Sequence of chain 2.A:
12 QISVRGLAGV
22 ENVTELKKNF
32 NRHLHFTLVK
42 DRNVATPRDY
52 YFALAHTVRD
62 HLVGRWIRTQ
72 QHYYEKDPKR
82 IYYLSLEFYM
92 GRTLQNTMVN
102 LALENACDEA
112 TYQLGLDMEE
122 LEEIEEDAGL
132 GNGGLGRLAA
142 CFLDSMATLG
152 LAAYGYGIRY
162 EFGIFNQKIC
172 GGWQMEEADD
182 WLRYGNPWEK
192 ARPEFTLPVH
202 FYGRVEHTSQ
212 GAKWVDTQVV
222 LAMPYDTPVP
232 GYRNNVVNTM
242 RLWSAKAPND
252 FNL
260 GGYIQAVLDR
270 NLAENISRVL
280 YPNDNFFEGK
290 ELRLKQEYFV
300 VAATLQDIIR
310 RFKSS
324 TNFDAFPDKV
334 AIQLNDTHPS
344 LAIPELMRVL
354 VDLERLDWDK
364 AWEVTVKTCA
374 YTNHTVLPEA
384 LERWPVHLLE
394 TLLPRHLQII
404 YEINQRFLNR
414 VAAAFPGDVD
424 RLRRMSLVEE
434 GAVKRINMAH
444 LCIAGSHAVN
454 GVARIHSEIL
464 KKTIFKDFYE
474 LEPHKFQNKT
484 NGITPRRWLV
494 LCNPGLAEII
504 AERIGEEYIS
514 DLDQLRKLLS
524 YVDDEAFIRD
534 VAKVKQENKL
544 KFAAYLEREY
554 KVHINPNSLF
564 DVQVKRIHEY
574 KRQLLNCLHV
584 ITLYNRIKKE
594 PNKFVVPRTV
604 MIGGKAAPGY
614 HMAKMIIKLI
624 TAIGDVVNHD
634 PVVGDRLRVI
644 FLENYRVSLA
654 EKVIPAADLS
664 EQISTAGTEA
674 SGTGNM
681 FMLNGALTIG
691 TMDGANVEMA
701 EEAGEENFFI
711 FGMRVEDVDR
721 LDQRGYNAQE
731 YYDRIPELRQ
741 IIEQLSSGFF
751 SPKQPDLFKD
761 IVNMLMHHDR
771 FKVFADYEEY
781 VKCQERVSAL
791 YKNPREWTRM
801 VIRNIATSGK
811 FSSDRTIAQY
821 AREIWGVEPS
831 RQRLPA

This protein binds this small molecule.
Small molecule (SMILES): COc1ccc(/C=N/NC(=S)N[C@@H]2O[C@H](CO)[C@@H](O)[C@H](O)[C@H]2O)cc1

Binding-site contacts:
Ligand atom C11 contacts residue ASN133 of chain 2.A at 3.4 Å.
Ligand atom C5 contacts residue LEU136 of chain 2.A at 3.7 Å (hydrophobic).
Ligand atom C6 contacts residue HIS377 of chain 2.A at 3.5 Å.
Ligand atom O7 contacts residue ASN282 of chain 2.A at 3.6 Å (h-bond).
Ligand atom O2 contacts residue TYR573 of chain 2.A at 3.1 Å (h-bond).
Ligand atom C15 contacts residue TYR280 of chain 2.A at 3.8 Å (hydrophobic).
Ligand atom O3 contacts residue GLY675 of chain 2.A at 3.1 Å (h-bond).
Ligand atom C11 contacts residue GLU88 of chain 2.A at 3.3 Å.
Ligand atom S1 contacts residue LEU136 of chain 2.A at 3.3 Å (h-bond).
Ligand atom O7 contacts residue ARG292 of chain 2.A at 3.8 Å.
Ligand atom O5 contacts residue HIS377 of chain 2.A at 3.7 Å.
Ligand atom O6 contacts residue ASN484 of chain 2.A at 2.7 Å (h-bond).
Ligand atom C10 contacts residue GLU88 of chain 2.A at 3.5 Å.
Ligand atom O5 contacts residue LEU136 of chain 2.A at 3.6 Å (h-bond).
Ligand atom O6 contacts residue VAL455 of chain 2.A at 3.8 Å.
Ligand atom C6 contacts residue GLY135 of chain 2.A at 3.7 Å.
Ligand atom O7 contacts residue TYR280 of chain 2.A at 3.8 Å.
Ligand atom O3 contacts residue ALA673 of chain 2.A at 3.3 Å (h-bond).
Ligand atom O6 contacts residue HIS377 of chain 2.A at 2.7 Å (h-bond).
Ligand atom C2 contacts residue HIS377 of chain 2.A at 3.4 Å.
Ligand atom C5 contacts residue GLY135 of chain 2.A at 3.7 Å.
Ligand atom C12 contacts residue ASN282 of chain 2.A at 3.6 Å.
Ligand atom C4 contacts residue GLY675 of chain 2.A at 3.8 Å.
Ligand atom C14 contacts residue HIS341 of chain 2.A at 3.5 Å.
Ligand atom C15 contacts residue ARG292 of chain 2.A at 3.7 Å.
Ligand atom N1 contacts residue HIS377 of chain 2.A at 3.7 Å.
Ligand atom C6 contacts residue ASN484 of chain 2.A at 3.3 Å.
Ligand atom O3 contacts residue GLU672 of chain 2.A at 2.9 Å (salt-bridge).
Ligand atom C7 contacts residue LEU136 of chain 2.A at 3.7 Å (hydrophobic).
Ligand atom C3 contacts residue GLU672 of chain 2.A at 3.5 Å.
Ligand atom O4 contacts residue SER674 of chain 2.A at 3.5 Å.
Ligand atom C13 contacts residue ASN282 of chain 2.A at 3.7 Å.
Ligand atom S1 contacts residue GLY135 of chain 2.A at 3.6 Å.
Ligand atom C15 contacts residue ASN282 of chain 2.A at 3.3 Å.
Ligand atom C3 contacts residue GLY675 of chain 2.A at 3.9 Å.
Ligand atom C10 contacts residue ASP283 of chain 2.A at 3.8 Å.
Ligand atom O2 contacts residue GLU672 of chain 2.A at 3.2 Å (salt-bridge).
Ligand atom O3 contacts residue SER674 of chain 2.A at 3.0 Å (h-bond).
Ligand atom O4 contacts residue ASN484 of chain 2.A at 3.4 Å (h-bond).
Ligand atom O4 contacts residue GLY675 of chain 2.A at 2.8 Å (h-bond).